A small-molecule ligand and the protein it binds are described below.
Small molecule (SMILES): CC(=O)N[C@@H]1[C@@H](O)[C@H](O)[C@@H](CO)O[C@H]1O

Sequence of chain 1.C:
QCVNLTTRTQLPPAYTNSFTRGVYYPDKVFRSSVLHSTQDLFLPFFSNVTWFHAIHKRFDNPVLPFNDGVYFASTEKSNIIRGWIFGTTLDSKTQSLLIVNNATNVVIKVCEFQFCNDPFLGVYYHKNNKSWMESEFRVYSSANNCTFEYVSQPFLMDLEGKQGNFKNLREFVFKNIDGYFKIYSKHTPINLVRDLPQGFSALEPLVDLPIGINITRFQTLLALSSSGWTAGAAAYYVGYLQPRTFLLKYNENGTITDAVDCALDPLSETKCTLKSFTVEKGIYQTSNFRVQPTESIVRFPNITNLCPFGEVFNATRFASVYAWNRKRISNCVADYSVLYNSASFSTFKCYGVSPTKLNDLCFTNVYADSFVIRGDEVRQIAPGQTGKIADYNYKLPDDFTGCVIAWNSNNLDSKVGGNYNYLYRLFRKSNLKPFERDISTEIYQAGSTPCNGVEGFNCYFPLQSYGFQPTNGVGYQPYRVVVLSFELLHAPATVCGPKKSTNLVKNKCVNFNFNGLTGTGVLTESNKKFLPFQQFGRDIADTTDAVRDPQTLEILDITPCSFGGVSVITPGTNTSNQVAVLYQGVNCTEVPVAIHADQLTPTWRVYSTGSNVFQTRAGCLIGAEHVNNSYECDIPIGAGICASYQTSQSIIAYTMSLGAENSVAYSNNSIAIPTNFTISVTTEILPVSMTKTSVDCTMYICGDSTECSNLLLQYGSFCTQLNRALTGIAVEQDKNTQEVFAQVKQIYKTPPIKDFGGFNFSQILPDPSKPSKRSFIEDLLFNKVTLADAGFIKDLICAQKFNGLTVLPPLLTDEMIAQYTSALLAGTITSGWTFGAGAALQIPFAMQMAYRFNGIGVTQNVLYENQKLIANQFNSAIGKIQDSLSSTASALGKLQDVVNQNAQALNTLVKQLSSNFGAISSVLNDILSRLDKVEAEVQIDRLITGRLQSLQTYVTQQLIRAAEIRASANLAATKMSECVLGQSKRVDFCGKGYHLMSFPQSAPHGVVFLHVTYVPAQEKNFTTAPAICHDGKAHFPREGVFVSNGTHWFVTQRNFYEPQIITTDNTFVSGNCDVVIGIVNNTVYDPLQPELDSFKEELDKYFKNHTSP

Binding-site contacts:
Ligand atom O7 contacts residue LYS147 of chain 1.C at 3.5 Å.
Ligand atom C8 contacts residue ASN148 of chain 1.C at 3.3 Å.
Ligand atom C8 contacts residue LYS147 of chain 1.C at 3.8 Å.
Ligand atom O5 contacts residue ASN149 of chain 1.C at 2.5 Å (h-bond).
Ligand atom C4 contacts residue ASN149 of chain 1.C at 4.3 Å.
Ligand atom C5 contacts residue ASN149 of chain 1.C at 3.7 Å.
Ligand atom C2 contacts residue ASN149 of chain 1.C at 2.5 Å.
Ligand atom C1 contacts residue ASN149 of chain 1.C at 1.4 Å.
Ligand atom C7 contacts residue ASN148 of chain 1.C at 4.4 Å.
Ligand atom N2 contacts residue ASN149 of chain 1.C at 2.9 Å (h-bond).
Ligand atom C8 contacts residue ASN149 of chain 1.C at 4.3 Å.
Ligand atom O7 contacts residue ASN149 of chain 1.C at 3.8 Å.
Ligand atom C3 contacts residue ASN149 of chain 1.C at 3.8 Å.
Ligand atom C7 contacts residue ASN149 of chain 1.C at 3.5 Å.
Ligand atom C7 contacts residue LYS147 of chain 1.C at 3.9 Å.